Binding-site contacts:
Ligand atom C23 contacts residue MET28 of chain 1.L at 3.5 Å (hydrophobic).
Ligand atom F02 contacts residue MET174 of chain 1.L at 3.5 Å.
Ligand atom F03 contacts residue MET174 of chain 1.L at 3.2 Å.
Ligand atom N03 contacts residue MET28 of chain 1.L at 3.6 Å.
Ligand atom C22 contacts residue MET28 of chain 1.L at 3.6 Å (hydrophobic).
Ligand atom C26 contacts residue HIS25 of chain 1.L at 3.5 Å.
Ligand atom F01 contacts residue THR175 of chain 1.L at 3.2 Å.
Ligand atom C02 contacts residue TYR141 of chain 1.L at 3.6 Å (hydrophobic).
Ligand atom O01 contacts residue TYR193 of chain 1.L at 3.4 Å (h-bond).
Ligand atom C06 contacts residue ILE114 of chain 1.L at 3.3 Å (hydrophobic).
Ligand atom C25 contacts residue TYR91 of chain 1.L at 3.1 Å (hydrophobic).
Ligand atom O01 contacts residue HIS178 of chain 1.L at 2.9 Å.
Ligand atom C06 contacts residue GLY118 of chain 1.L at 3.5 Å.
Ligand atom O04 contacts residue TYR91 of chain 1.L at 2.5 Å (h-bond).
Ligand atom C03 contacts residue LEU121 of chain 1.L at 3.6 Å (hydrophobic).
Ligand atom C09 contacts residue HIS178 of chain 1.L at 3.6 Å.
Ligand atom F03 contacts residue HIS178 of chain 1.L at 3.5 Å.
Ligand atom C26 contacts residue TRP95 of chain 1.L at 3.4 Å (hydrophobic).
Ligand atom O04 contacts residue HIS25 of chain 1.L at 2.9 Å (h-bond).
Ligand atom O04 contacts residue MET28 of chain 1.L at 3.5 Å.
Ligand atom C19 contacts residue TYR141 of chain 1.L at 3.4 Å (hydrophobic).
Ligand atom C24 contacts residue TYR91 of chain 1.L at 3.1 Å (hydrophobic).
Ligand atom C03 contacts residue TYR141 of chain 1.L at 3.6 Å (hydrophobic).
Ligand atom F03 contacts residue THR175 of chain 1.L at 3.2 Å.
Ligand atom C01 contacts residue TYR193 of chain 1.L at 3.5 Å (hydrophobic).
Ligand atom O03 contacts residue TRP138 of chain 1.L at 3.5 Å.
Ligand atom C11 contacts residue TRP117 of chain 1.L at 3.5 Å (hydrophobic).
Ligand atom N02 contacts residue TYR141 of chain 1.L at 2.8 Å (h-bond).
Ligand atom O03 contacts residue TYR193 of chain 1.L at 2.1 Å (h-bond).
Ligand atom C25 contacts residue HIS25 of chain 1.L at 3.6 Å.
Ligand atom C27 contacts residue TRP182 of chain 1.L at 3.5 Å (hydrophobic).
Ligand atom C25 contacts residue TRP95 of chain 1.L at 3.5 Å (hydrophobic).
Ligand atom O04 contacts residue TRP95 of chain 1.L at 3.2 Å (h-bond).
Ligand atom O03 contacts residue HIS178 of chain 1.L at 3.0 Å (h-bond).
Ligand atom C25 contacts residue MET28 of chain 1.L at 3.4 Å (hydrophobic).
Ligand atom F01 contacts residue ILE114 of chain 1.L at 3.1 Å.
Ligand atom C24 contacts residue MET28 of chain 1.L at 3.6 Å (hydrophobic).
Ligand atom C26 contacts residue TRP182 of chain 1.L at 3.5 Å (hydrophobic).
Ligand atom O02 contacts residue TYR141 of chain 1.L at 3.5 Å.
Ligand atom O02 contacts residue TYR193 of chain 1.L at 3.4 Å (h-bond).

Sequence of chain 1.L:
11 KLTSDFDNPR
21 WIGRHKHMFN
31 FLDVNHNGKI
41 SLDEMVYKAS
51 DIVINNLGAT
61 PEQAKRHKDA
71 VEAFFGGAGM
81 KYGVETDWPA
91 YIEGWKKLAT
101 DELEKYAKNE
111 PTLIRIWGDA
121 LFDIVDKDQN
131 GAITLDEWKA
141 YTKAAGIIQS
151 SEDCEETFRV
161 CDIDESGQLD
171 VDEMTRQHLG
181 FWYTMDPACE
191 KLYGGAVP

This protein binds this small molecule.
Small molecule (SMILES): O=C1N2C=C(c3ccc(O)cc3)N=C(Cc3ccccc3)C2=N[C@@]1(Cc1ccc(C(F)(F)F)cc1)OO